Sequence of chain 1.A:
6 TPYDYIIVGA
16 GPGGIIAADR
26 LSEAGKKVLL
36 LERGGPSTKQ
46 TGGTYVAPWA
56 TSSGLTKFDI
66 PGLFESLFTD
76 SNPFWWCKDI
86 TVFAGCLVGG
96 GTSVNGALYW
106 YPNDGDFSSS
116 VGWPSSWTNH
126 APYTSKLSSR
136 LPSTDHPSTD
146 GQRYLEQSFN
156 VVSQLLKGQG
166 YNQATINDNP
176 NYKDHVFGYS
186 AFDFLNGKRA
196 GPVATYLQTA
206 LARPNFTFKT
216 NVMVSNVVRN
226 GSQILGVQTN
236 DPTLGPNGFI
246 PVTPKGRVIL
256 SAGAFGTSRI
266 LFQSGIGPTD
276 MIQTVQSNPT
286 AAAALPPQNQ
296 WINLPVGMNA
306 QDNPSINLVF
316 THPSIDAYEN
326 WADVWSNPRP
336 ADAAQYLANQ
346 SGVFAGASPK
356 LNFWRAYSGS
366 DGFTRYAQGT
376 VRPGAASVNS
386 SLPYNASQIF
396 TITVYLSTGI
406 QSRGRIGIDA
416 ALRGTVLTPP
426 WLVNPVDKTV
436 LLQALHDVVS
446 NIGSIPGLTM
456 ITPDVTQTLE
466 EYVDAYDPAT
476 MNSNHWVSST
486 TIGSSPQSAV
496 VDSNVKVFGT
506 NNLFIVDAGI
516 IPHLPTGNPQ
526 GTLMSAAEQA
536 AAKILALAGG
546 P

This small molecule binds to this protein.
Small molecule (SMILES): OC[C@H]1O[C@H](O)[C@@H](O)[C@@H](O)[C@@H]1O

Binding-site contacts:
Ligand atom C4 contacts residue THR6 of chain 1.A at 3.5 Å.
Ligand atom O5 contacts residue THR6 of chain 1.A at 2.4 Å (h-bond).
Ligand atom O6 contacts residue LYS32 of chain 1.A at 3.0 Å (salt-bridge).
Ligand atom C1 contacts residue TYR8 of chain 1.A at 4.0 Å (hydrophobic).
Ligand atom C3 contacts residue THR6 of chain 1.A at 3.0 Å.
Ligand atom C5 contacts residue THR6 of chain 1.A at 2.8 Å.
Ligand atom C1 contacts residue THR6 of chain 1.A at 1.5 Å.
Ligand atom C6 contacts residue THR6 of chain 1.A at 4.0 Å.
Ligand atom O5 contacts residue TYR8 of chain 1.A at 3.9 Å.
Ligand atom O4 contacts residue THR6 of chain 1.A at 4.4 Å.
Ligand atom C2 contacts residue THR6 of chain 1.A at 2.5 Å.
Ligand atom C6 contacts residue LYS32 of chain 1.A at 3.7 Å.
Ligand atom O6 contacts residue THR6 of chain 1.A at 3.7 Å.
Ligand atom O2 contacts residue THR6 of chain 1.A at 3.8 Å.
Ligand atom C5 contacts residue LYS32 of chain 1.A at 4.4 Å.
Ligand atom O3 contacts residue THR6 of chain 1.A at 4.2 Å.